Sequence of chain 47.E:
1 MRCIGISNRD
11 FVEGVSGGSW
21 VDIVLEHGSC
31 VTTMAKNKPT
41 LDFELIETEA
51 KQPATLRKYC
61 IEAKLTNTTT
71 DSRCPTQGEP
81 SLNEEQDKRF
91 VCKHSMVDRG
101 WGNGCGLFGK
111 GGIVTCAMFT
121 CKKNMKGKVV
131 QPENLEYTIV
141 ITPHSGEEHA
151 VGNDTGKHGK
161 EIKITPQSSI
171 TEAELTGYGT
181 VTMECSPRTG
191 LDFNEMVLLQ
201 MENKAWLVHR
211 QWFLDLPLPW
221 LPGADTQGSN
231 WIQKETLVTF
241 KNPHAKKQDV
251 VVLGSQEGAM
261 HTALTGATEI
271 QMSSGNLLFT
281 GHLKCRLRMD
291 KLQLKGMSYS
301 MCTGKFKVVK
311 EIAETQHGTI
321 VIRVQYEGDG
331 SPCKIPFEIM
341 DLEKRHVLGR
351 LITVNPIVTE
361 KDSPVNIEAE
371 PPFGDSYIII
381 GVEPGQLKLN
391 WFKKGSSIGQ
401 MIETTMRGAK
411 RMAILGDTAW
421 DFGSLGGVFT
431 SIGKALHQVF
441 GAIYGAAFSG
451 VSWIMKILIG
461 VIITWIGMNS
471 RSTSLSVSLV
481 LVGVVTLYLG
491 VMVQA

Binding-site contacts:
Ligand atom C7 contacts residue HIS149 of chain 47.E at 4.5 Å.
Ligand atom C1 contacts residue ASN153 of chain 47.E at 1.4 Å.
Ligand atom C7 contacts residue ASN153 of chain 47.E at 3.3 Å.
Ligand atom O7 contacts residue HIS149 of chain 47.E at 3.6 Å.
Ligand atom C5 contacts residue ASN153 of chain 47.E at 3.6 Å.
Ligand atom C8 contacts residue ASN153 of chain 47.E at 4.0 Å.
Ligand atom O5 contacts residue HIS149 of chain 47.E at 3.5 Å (h-bond).
Ligand atom O6 contacts residue HIS149 of chain 47.E at 3.0 Å (h-bond).
Ligand atom O3 contacts residue HIS149 of chain 47.E at 4.2 Å.
Ligand atom O6 contacts residue ASN153 of chain 47.E at 4.5 Å.
Ligand atom O7 contacts residue ASN153 of chain 47.E at 3.3 Å (h-bond).
Ligand atom C5 contacts residue HIS149 of chain 47.E at 4.4 Å.
Ligand atom N2 contacts residue ASN153 of chain 47.E at 2.9 Å (h-bond).
Ligand atom C4 contacts residue ASN153 of chain 47.E at 4.2 Å.
Ligand atom C3 contacts residue HIS149 of chain 47.E at 4.5 Å.
Ligand atom C3 contacts residue ASN153 of chain 47.E at 3.8 Å.
Ligand atom C2 contacts residue HIS149 of chain 47.E at 3.7 Å.
Ligand atom C2 contacts residue ASN153 of chain 47.E at 2.4 Å.
Ligand atom O5 contacts residue ASN153 of chain 47.E at 2.3 Å (h-bond).
Ligand atom O6 contacts residue HIS158 of chain 47.E at 2.8 Å (h-bond).
Ligand atom C4 contacts residue HIS149 of chain 47.E at 4.4 Å.
Ligand atom C1 contacts residue HIS158 of chain 47.E at 3.9 Å.
Ligand atom C5 contacts residue HIS158 of chain 47.E at 4.2 Å.
Ligand atom O5 contacts residue THR155 of chain 47.E at 4.3 Å.
Ligand atom O6 contacts residue GLY156 of chain 47.E at 4.5 Å.
Ligand atom C1 contacts residue HIS149 of chain 47.E at 3.6 Å.
Ligand atom O5 contacts residue HIS158 of chain 47.E at 3.1 Å (h-bond).
Ligand atom C6 contacts residue HIS158 of chain 47.E at 4.0 Å.
Ligand atom C1 contacts residue THR155 of chain 47.E at 4.0 Å.
Ligand atom C6 contacts residue HIS149 of chain 47.E at 4.2 Å.
Ligand atom C8 contacts residue GLY102 of chain 47.C at 3.3 Å.

Sequence of chain 47.C:
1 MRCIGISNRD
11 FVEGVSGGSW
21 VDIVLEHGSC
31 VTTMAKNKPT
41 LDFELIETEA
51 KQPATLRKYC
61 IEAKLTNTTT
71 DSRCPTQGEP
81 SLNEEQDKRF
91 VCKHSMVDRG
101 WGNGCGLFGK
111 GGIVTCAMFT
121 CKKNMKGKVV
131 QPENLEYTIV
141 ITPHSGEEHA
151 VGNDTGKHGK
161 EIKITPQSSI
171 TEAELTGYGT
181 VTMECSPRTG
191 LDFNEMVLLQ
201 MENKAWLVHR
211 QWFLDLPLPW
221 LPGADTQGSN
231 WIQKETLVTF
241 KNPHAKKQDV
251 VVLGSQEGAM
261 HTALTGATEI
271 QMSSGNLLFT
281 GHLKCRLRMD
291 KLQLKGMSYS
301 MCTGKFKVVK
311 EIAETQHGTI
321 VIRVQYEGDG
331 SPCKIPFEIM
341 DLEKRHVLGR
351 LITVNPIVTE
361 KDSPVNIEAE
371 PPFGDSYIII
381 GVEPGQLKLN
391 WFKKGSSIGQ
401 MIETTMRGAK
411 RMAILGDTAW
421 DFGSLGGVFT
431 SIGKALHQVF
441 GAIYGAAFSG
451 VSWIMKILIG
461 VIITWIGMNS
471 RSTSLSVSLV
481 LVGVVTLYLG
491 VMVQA

This protein binds this small molecule.
Small molecule (SMILES): CC(=O)N[C@H]1[C@H](O[C@H]2[C@H](O)[C@@H](NC(C)=O)CO[C@@H]2CO)O[C@H](CO)[C@@H](O)[C@@H]1O